This small molecule binds to this protein.
Small molecule (SMILES): CN(C)CCSSCCNC(=O)[C@H]1CCCN(C(=O)c2cc(Cl)cc(Cl)c2N)C1

Sequence of chain 2.A:
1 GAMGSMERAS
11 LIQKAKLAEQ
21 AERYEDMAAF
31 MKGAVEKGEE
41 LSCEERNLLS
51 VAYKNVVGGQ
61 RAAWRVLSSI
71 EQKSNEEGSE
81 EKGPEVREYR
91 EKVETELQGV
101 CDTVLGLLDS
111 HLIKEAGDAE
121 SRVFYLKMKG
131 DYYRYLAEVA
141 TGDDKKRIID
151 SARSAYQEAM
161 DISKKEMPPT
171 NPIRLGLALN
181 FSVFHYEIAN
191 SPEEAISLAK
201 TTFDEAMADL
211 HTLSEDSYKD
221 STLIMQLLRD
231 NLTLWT

Sequence of chain 2.B:
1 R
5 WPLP

Binding-site contacts:
Ligand atom N14 contacts residue ASN47 of chain 2.A at 3.7 Å.
Ligand atom S01 contacts residue GLU44 of chain 2.A at 3.6 Å (salt-bridge).
Ligand atom C20 contacts residue PRO172 of chain 2.A at 4.0 Å (hydrophobic).
Ligand atom C22 contacts residue ASN47 of chain 2.A at 4.0 Å.
Ligand atom C09 contacts residue ASP220 of chain 2.A at 4.1 Å.
Ligand atom C18 contacts residue TRP5 of chain 2.B at 3.2 Å (hydrophobic).
Ligand atom O21 contacts residue PRO172 of chain 2.A at 3.7 Å.
Ligand atom C05 contacts residue CYS43 of chain 2.A at 3.9 Å (hydrophobic).
Ligand atom C02 contacts residue CYS43 of chain 2.A at 3.2 Å (hydrophobic).
Ligand atom C03 contacts residue CYS43 of chain 2.A at 4.3 Å (hydrophobic).
Ligand atom C15 contacts residue ASN47 of chain 2.A at 3.8 Å.
Ligand atom C12 contacts residue TRP5 of chain 2.B at 3.1 Å (hydrophobic).
Ligand atom C13 contacts residue TRP5 of chain 2.B at 3.8 Å (hydrophobic).
Ligand atom C11 contacts residue TRP5 of chain 2.B at 3.5 Å (hydrophobic).
Ligand atom O21 contacts residue ILE224 of chain 2.A at 3.8 Å.
Ligand atom S01 contacts residue ASN47 of chain 2.A at 3.4 Å (h-bond).
Ligand atom C17 contacts residue TRP5 of chain 2.B at 4.0 Å (hydrophobic).
Ligand atom C09 contacts residue PRO172 of chain 2.A at 3.8 Å (hydrophobic).
Ligand atom C08 contacts residue ASP220 of chain 2.A at 3.6 Å.
Ligand atom C15 contacts residue TRP5 of chain 2.B at 4.2 Å (hydrophobic).
Ligand atom CL19 contacts residue ILE173 of chain 2.A at 3.9 Å.
Ligand atom C15 contacts residue PHE124 of chain 2.A at 4.0 Å (hydrophobic).
Ligand atom C07 contacts residue ASP220 of chain 2.A at 3.7 Å.
Ligand atom CL16 contacts residue SER50 of chain 2.A at 3.7 Å.
Ligand atom N10 contacts residue PRO172 of chain 2.A at 4.0 Å.
Ligand atom CL19 contacts residue GLY176 of chain 2.A at 4.0 Å.
Ligand atom CL19 contacts residue PRO172 of chain 2.A at 4.1 Å.
Ligand atom CL19 contacts residue LYS127 of chain 2.A at 3.4 Å.
Ligand atom S01 contacts residue CYS43 of chain 2.A at 2.0 Å (h-bond).
Ligand atom C20 contacts residue TRP5 of chain 2.B at 2.9 Å (hydrophobic).
Ligand atom O23 contacts residue CYS43 of chain 2.A at 3.2 Å (h-bond).
Ligand atom C17 contacts residue PHE124 of chain 2.A at 3.7 Å (hydrophobic).
Ligand atom C11 contacts residue PRO172 of chain 2.A at 3.9 Å (hydrophobic).
Ligand atom C18 contacts residue PHE124 of chain 2.A at 4.4 Å (hydrophobic).
Ligand atom O21 contacts residue TRP5 of chain 2.B at 3.0 Å (h-bond).
Ligand atom CL19 contacts residue TRP5 of chain 2.B at 3.5 Å.
Ligand atom CL16 contacts residue PHE124 of chain 2.A at 4.1 Å.
Ligand atom C13 contacts residue ASN47 of chain 2.A at 3.9 Å.
Ligand atom C17 contacts residue PRO6 of chain 2.B at 4.0 Å (hydrophobic).
Ligand atom CL16 contacts residue ASN47 of chain 2.A at 3.5 Å.